Binding-site contacts:
Ligand atom O7 contacts residue ASN38 of chain 1.C at 3.8 Å.
Ligand atom C2 contacts residue ASN38 of chain 1.C at 2.6 Å.
Ligand atom C1 contacts residue ASN38 of chain 1.C at 1.4 Å.
Ligand atom O5 contacts residue ASN38 of chain 1.C at 2.4 Å (h-bond).
Ligand atom C7 contacts residue ASN38 of chain 1.C at 3.6 Å.
Ligand atom N2 contacts residue ASN38 of chain 1.C at 3.0 Å (h-bond).
Ligand atom C3 contacts residue ASN38 of chain 1.C at 3.9 Å.
Ligand atom O6 contacts residue PRO37 of chain 1.C at 4.1 Å.
Ligand atom C4 contacts residue ASN38 of chain 1.C at 4.3 Å.
Ligand atom C5 contacts residue ASN38 of chain 1.C at 3.7 Å.

This protein binds this small molecule.
Small molecule (SMILES): CC(=O)N[C@@H]1[C@@H](O)[C@H](O)[C@@H](CO)O[C@H]1O

Sequence of chain 1.C:
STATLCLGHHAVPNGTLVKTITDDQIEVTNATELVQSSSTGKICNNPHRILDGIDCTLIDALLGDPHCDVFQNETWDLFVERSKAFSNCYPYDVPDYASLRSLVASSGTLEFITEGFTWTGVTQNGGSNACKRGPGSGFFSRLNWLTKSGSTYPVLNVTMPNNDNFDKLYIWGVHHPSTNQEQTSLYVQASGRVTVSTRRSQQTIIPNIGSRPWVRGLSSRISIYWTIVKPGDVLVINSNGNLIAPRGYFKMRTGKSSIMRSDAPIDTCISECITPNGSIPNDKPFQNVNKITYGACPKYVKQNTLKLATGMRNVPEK